This protein binds this small molecule.
Small molecule (SMILES): CC(=O)N[C@@H]1[C@@H](O)[C@H](O)[C@@H](CO)O[C@H]1O

Sequence of chain 11.E:
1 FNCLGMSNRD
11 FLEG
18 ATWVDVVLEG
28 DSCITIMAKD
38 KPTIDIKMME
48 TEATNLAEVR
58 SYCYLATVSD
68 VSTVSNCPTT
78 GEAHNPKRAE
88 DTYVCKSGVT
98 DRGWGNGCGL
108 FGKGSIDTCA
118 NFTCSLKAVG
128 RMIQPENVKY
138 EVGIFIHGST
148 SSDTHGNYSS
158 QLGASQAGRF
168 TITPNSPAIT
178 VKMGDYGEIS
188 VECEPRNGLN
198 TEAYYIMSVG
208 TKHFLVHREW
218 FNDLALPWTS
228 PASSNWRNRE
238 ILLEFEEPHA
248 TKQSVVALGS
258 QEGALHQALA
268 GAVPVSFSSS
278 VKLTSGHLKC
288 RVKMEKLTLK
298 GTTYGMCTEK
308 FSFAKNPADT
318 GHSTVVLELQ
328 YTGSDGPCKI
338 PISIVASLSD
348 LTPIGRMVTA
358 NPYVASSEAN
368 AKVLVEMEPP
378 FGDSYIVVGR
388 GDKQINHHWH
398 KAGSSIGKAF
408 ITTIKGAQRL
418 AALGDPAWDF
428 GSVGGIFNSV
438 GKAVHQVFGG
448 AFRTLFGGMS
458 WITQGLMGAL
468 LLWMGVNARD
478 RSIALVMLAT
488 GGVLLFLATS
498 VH

Binding-site contacts:
Ligand atom C2 contacts residue ASN154 of chain 11.E at 2.5 Å.
Ligand atom C1 contacts residue SER157 of chain 11.E at 4.2 Å.
Ligand atom C1 contacts residue SER156 of chain 11.E at 4.5 Å.
Ligand atom C8 contacts residue ASN154 of chain 11.E at 4.0 Å.
Ligand atom C3 contacts residue ASN154 of chain 11.E at 3.8 Å.
Ligand atom O5 contacts residue SER157 of chain 11.E at 3.9 Å.
Ligand atom C4 contacts residue ASN154 of chain 11.E at 4.2 Å.
Ligand atom C1 contacts residue ASN154 of chain 11.E at 1.4 Å.
Ligand atom C5 contacts residue ASN154 of chain 11.E at 3.6 Å.
Ligand atom O5 contacts residue ASN154 of chain 11.E at 2.4 Å (h-bond).
Ligand atom N2 contacts residue ASN154 of chain 11.E at 2.9 Å (h-bond).
Ligand atom C7 contacts residue ASN154 of chain 11.E at 3.6 Å.
Ligand atom O7 contacts residue ASN154 of chain 11.E at 4.0 Å.